Sequence of chain 1.B:
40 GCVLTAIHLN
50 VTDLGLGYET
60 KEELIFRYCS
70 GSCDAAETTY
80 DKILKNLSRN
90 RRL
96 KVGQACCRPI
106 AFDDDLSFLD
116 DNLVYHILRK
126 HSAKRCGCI

Binding-site contacts:
Ligand atom N2 contacts residue ASN49 of chain 1.B at 3.3 Å (h-bond).
Ligand atom C4 contacts residue ASN49 of chain 1.B at 3.9 Å.
Ligand atom C3 contacts residue ASN49 of chain 1.B at 3.8 Å.
Ligand atom C2 contacts residue ASN49 of chain 1.B at 2.5 Å.
Ligand atom O7 contacts residue HIS47 of chain 1.B at 4.4 Å.
Ligand atom C8 contacts residue ASP52 of chain 1.B at 4.0 Å.
Ligand atom C8 contacts residue LEU48 of chain 1.B at 4.4 Å (hydrophobic).
Ligand atom C1 contacts residue GLU62 of chain 1.B at 4.4 Å.
Ligand atom C5 contacts residue ASN49 of chain 1.B at 3.6 Å.
Ligand atom C1 contacts residue ASN49 of chain 1.B at 1.4 Å.
Ligand atom C7 contacts residue ASN49 of chain 1.B at 3.7 Å.
Ligand atom C8 contacts residue HIS47 of chain 1.B at 4.1 Å.
Ligand atom C8 contacts residue ASN49 of chain 1.B at 3.5 Å.
Ligand atom O5 contacts residue ASN49 of chain 1.B at 2.3 Å (h-bond).

The protein below binds the small molecule below.
Small molecule (SMILES): CC(=O)N[C@@H]1[C@@H](O)[C@H](O)[C@@H](CO)O[C@H]1O